Binding-site contacts:
Ligand atom N3 contacts residue GLN166 of chain 1.C at 3.0 Å (h-bond).
Ligand atom N3 contacts residue PHE162 of chain 1.C at 3.8 Å.
Ligand atom C4 contacts residue GLY96 of chain 1.C at 3.6 Å.
Ligand atom C5 contacts residue THR95 of chain 1.C at 3.6 Å.
Ligand atom C3' contacts residue PO41 of chain 1.IA at 3.6 Å.
Ligand atom C5' contacts residue PHE162 of chain 1.C at 3.8 Å (hydrophobic).
Ligand atom O3' contacts residue ILE69 of chain 1.C at 3.8 Å.
Ligand atom O3' contacts residue GLU198 of chain 1.C at 2.6 Å (salt-bridge).
Ligand atom N1 contacts residue THR94 of chain 1.C at 3.6 Å (h-bond).
Ligand atom C5' contacts residue HIS8 of chain 1.D at 3.4 Å.
Ligand atom O3' contacts residue PO41 of chain 1.IA at 2.7 Å (h-bond).
Ligand atom C2' contacts residue PO41 of chain 1.IA at 3.4 Å.
Ligand atom O2 contacts residue GLU196 of chain 1.C at 3.4 Å.
Ligand atom C2 contacts residue GLU196 of chain 1.C at 3.9 Å.
Ligand atom O4 contacts residue GLN166 of chain 1.C at 3.8 Å.
Ligand atom C4 contacts residue PHE162 of chain 1.C at 4.0 Å (hydrophobic).
Ligand atom C2' contacts residue GLU196 of chain 1.C at 3.9 Å.
Ligand atom O4' contacts residue PO41 of chain 1.IA at 3.3 Å (h-bond).
Ligand atom C5' contacts residue MET197 of chain 1.C at 3.9 Å (hydrophobic).
Ligand atom C3' contacts residue MET197 of chain 1.C at 3.8 Å (hydrophobic).
Ligand atom O2 contacts residue GLN166 of chain 1.C at 3.0 Å (h-bond).
Ligand atom N3 contacts residue TYR195 of chain 1.C at 3.7 Å.
Ligand atom O4 contacts residue ARG168 of chain 1.C at 3.1 Å (salt-bridge).
Ligand atom C3' contacts residue GLU198 of chain 1.C at 3.5 Å.
Ligand atom O5' contacts residue PHE162 of chain 1.C at 3.6 Å.
Ligand atom O4 contacts residue GLY96 of chain 1.C at 3.6 Å.
Ligand atom C6 contacts residue THR95 of chain 1.C at 3.8 Å.
Ligand atom O4' contacts residue THR94 of chain 1.C at 3.9 Å.
Ligand atom O2 contacts residue TYR195 of chain 1.C at 3.9 Å.
Ligand atom C2 contacts residue TYR195 of chain 1.C at 3.7 Å (hydrophobic).
Ligand atom C5 contacts residue GLY96 of chain 1.C at 3.5 Å.
Ligand atom C2' contacts residue GLU198 of chain 1.C at 3.4 Å.
Ligand atom O5' contacts residue HIS8 of chain 1.D at 2.9 Å (h-bond).
Ligand atom C2 contacts residue GLN166 of chain 1.C at 3.8 Å.
Ligand atom C4 contacts residue GLN166 of chain 1.C at 3.9 Å.
Ligand atom C6 contacts residue THR94 of chain 1.C at 3.4 Å.
Ligand atom C1' contacts residue THR94 of chain 1.C at 3.4 Å.
Ligand atom C2' contacts residue MET197 of chain 1.C at 3.6 Å (hydrophobic).
Ligand atom C4' contacts residue PO41 of chain 1.IA at 3.7 Å.
Ligand atom O2 contacts residue MET197 of chain 1.C at 3.3 Å.

The small molecule below binds the protein below.
Small molecule (SMILES): O=c1ccn([C@H]2C[C@H](O)[C@@H](CO)O2)c(=O)[nH]1

Sequence of chain 1.C:
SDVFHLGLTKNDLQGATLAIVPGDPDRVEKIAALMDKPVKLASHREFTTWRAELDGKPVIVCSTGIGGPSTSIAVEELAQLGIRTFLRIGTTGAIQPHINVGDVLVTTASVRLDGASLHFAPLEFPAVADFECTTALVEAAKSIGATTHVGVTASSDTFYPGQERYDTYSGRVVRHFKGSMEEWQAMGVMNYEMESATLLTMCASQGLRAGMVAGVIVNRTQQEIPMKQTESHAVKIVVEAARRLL

Sequence of chain 1.D:
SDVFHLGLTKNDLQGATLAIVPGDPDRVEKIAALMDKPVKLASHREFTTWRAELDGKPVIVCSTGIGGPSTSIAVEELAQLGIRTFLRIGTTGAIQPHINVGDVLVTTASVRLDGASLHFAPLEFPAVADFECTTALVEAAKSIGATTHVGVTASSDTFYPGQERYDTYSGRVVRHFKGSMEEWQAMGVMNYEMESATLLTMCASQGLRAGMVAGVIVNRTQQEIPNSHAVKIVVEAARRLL